Binding-site contacts:
Ligand atom C07 contacts residue PHE99 of chain 1.A at 3.5 Å (hydrophobic).
Ligand atom O01 contacts residue TYR92 of chain 1.A at 4.0 Å.
Ligand atom C06 contacts residue ALA47 of chain 1.A at 3.8 Å (hydrophobic).
Ligand atom O01 contacts residue TYR50 of chain 1.A at 3.7 Å.
Ligand atom C03 contacts residue PHE38 of chain 1.A at 3.7 Å (hydrophobic).
Ligand atom C04 contacts residue PHE99 of chain 1.A at 4.2 Å (hydrophobic).
Ligand atom C12 contacts residue ASP46 of chain 1.A at 3.5 Å.
Ligand atom C05 contacts residue ALA47 of chain 1.A at 3.8 Å (hydrophobic).
Ligand atom C04 contacts residue PHE38 of chain 1.A at 3.3 Å (hydrophobic).
Ligand atom C01 contacts residue PHE99 of chain 1.A at 4.1 Å (hydrophobic).
Ligand atom C08 contacts residue ASP46 of chain 1.A at 4.1 Å.
Ligand atom C01 contacts residue ASN93 of chain 1.A at 3.7 Å.
Ligand atom C01 contacts residue VAL42 of chain 1.A at 4.1 Å (hydrophobic).
Ligand atom C06 contacts residue TYR92 of chain 1.A at 3.6 Å (hydrophobic).
Ligand atom C02 contacts residue PHE99 of chain 1.A at 3.5 Å (hydrophobic).
Ligand atom C06 contacts residue PHE99 of chain 1.A at 4.2 Å (hydrophobic).
Ligand atom C06 contacts residue ASN93 of chain 1.A at 3.9 Å.
Ligand atom C02 contacts residue ASN93 of chain 1.A at 4.2 Å.
Ligand atom C11 contacts residue PRO37 of chain 1.A at 4.1 Å (hydrophobic).
Ligand atom C02 contacts residue PRO37 of chain 1.A at 4.0 Å (hydrophobic).
Ligand atom O01 contacts residue ASN93 of chain 1.A at 3.0 Å (h-bond).
Ligand atom C09 contacts residue PHE99 of chain 1.A at 3.6 Å (hydrophobic).
Ligand atom C08 contacts residue PHE99 of chain 1.A at 3.2 Å (hydrophobic).
Ligand atom C05 contacts residue VAL42 of chain 1.A at 3.9 Å (hydrophobic).
Ligand atom C04 contacts residue CYS89 of chain 1.A at 3.4 Å (hydrophobic).
Ligand atom N01 contacts residue VAL42 of chain 1.A at 4.1 Å.
Ligand atom N02 contacts residue PRO37 of chain 1.A at 3.4 Å (h-bond).
Ligand atom C03 contacts residue PRO37 of chain 1.A at 3.3 Å (hydrophobic).
Ligand atom C05 contacts residue TYR92 of chain 1.A at 3.8 Å (hydrophobic).
Ligand atom C05 contacts residue TYR50 of chain 1.A at 4.0 Å (hydrophobic).
Ligand atom C11 contacts residue PHE99 of chain 1.A at 3.9 Å (hydrophobic).
Ligand atom C10 contacts residue PRO37 of chain 1.A at 3.9 Å (hydrophobic).
Ligand atom C07 contacts residue ASP46 of chain 1.A at 3.7 Å.
Ligand atom C13 contacts residue ASP46 of chain 1.A at 3.5 Å.
Ligand atom C12 contacts residue PHE99 of chain 1.A at 3.8 Å (hydrophobic).
Ligand atom C10 contacts residue PHE99 of chain 1.A at 3.8 Å (hydrophobic).
Ligand atom C13 contacts residue PHE99 of chain 1.A at 3.3 Å (hydrophobic).
Ligand atom N01 contacts residue PHE99 of chain 1.A at 4.2 Å.
Ligand atom C04 contacts residue ASN93 of chain 1.A at 4.0 Å.
Ligand atom C03 contacts residue VAL42 of chain 1.A at 3.9 Å (hydrophobic).

Sequence of chain 1.A:
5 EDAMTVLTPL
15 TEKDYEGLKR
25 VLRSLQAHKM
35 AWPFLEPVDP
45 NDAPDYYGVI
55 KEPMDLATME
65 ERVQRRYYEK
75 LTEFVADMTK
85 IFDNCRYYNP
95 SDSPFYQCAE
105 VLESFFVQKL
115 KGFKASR

This protein binds this small molecule.
Small molecule (SMILES): Nc1ccc2c(c1)N(C(=O)C1CC1)CCC2